The small molecule below binds the protein below.
Small molecule (SMILES): OC[C@H]1O[C@@H](O[C@H]2[C@H](O)[C@@H](O)[C@H](O[C@H]3[C@H](O)[C@@H](O)[C@H](O[C@H]4[C@H](O)[C@@H](O)[C@H](O[C@H]5[C@H](O)[C@@H](O)[C@H](O)O[C@@H]5CO)O[C@@H]4CO)O[C@@H]3CO)O[C@@H]2CO)[C@H](O)[C@@H](O)[C@@H]1O

Binding-site contacts:
Ligand atom O6 contacts residue ILE97 of chain 2.A at 3.8 Å.
Ligand atom O2 contacts residue GLN95 of chain 2.A at 3.4 Å (h-bond).
Ligand atom O2 contacts residue TRP22 of chain 2.A at 3.9 Å.
Ligand atom C6 contacts residue ASP79 of chain 2.A at 3.4 Å.
Ligand atom O2 contacts residue TRP127 of chain 2.A at 3.3 Å.
Ligand atom C3 contacts residue GLN95 of chain 2.A at 3.6 Å.
Ligand atom C5 contacts residue ILE97 of chain 2.A at 3.7 Å (hydrophobic).
Ligand atom C2 contacts residue TRP127 of chain 2.A at 3.7 Å (hydrophobic).
Ligand atom O3 contacts residue ASN99 of chain 2.A at 3.0 Å (h-bond).
Ligand atom O4 contacts residue GLN95 of chain 2.A at 2.8 Å (h-bond).
Ligand atom C4 contacts residue GLN95 of chain 2.A at 3.8 Å.
Ligand atom O3 contacts residue ILE97 of chain 2.A at 3.8 Å.
Ligand atom C1 contacts residue GLN95 of chain 2.A at 3.8 Å.
Ligand atom C2 contacts residue TRP22 of chain 2.A at 3.8 Å (hydrophobic).
Ligand atom O2 contacts residue GLN83 of chain 2.A at 2.7 Å (h-bond).
Ligand atom C5 contacts residue TRP127 of chain 2.A at 3.8 Å (hydrophobic).
Ligand atom O3 contacts residue TRP22 of chain 2.A at 3.6 Å.
Ligand atom O6 contacts residue ASP79 of chain 2.A at 2.6 Å (salt-bridge).
Ligand atom O6 contacts residue GLN23 of chain 2.A at 3.5 Å (h-bond).
Ligand atom O3 contacts residue GLN23 of chain 2.A at 3.1 Å (h-bond).
Ligand atom O5 contacts residue ILE97 of chain 2.A at 3.7 Å.
Ligand atom O2 contacts residue VAL81 of chain 2.A at 3.8 Å.
Ligand atom C4 contacts residue TRP22 of chain 2.A at 3.7 Å (hydrophobic).
Ligand atom O6 contacts residue GLU123 of chain 2.A at 2.7 Å (salt-bridge).
Ligand atom O3 contacts residue GLN83 of chain 2.A at 3.0 Å (h-bond).
Ligand atom O6 contacts residue GLN83 of chain 2.A at 3.6 Å (h-bond).
Ligand atom O5 contacts residue TRP22 of chain 2.A at 3.5 Å.
Ligand atom O2 contacts residue ASN99 of chain 2.A at 2.7 Å (h-bond).
Ligand atom O6 contacts residue TRP127 of chain 2.A at 3.4 Å.
Ligand atom C2 contacts residue ASN99 of chain 2.A at 3.5 Å.
Ligand atom C1 contacts residue TRP22 of chain 2.A at 3.7 Å (hydrophobic).
Ligand atom C2 contacts residue GLN95 of chain 2.A at 3.6 Å.
Ligand atom C6 contacts residue TRP22 of chain 2.A at 3.5 Å (hydrophobic).
Ligand atom O6 contacts residue TRP22 of chain 2.A at 2.8 Å (h-bond).
Ligand atom C2 contacts residue GLN83 of chain 2.A at 3.4 Å.
Ligand atom C6 contacts residue GLU123 of chain 2.A at 3.4 Å.
Ligand atom O4 contacts residue TRP127 of chain 2.A at 3.6 Å.
Ligand atom C4 contacts residue ILE97 of chain 2.A at 3.8 Å (hydrophobic).
Ligand atom C6 contacts residue VAL81 of chain 2.A at 3.8 Å (hydrophobic).
Ligand atom O3 contacts residue ALA125 of chain 2.A at 3.7 Å.

Sequence of chain 2.A:
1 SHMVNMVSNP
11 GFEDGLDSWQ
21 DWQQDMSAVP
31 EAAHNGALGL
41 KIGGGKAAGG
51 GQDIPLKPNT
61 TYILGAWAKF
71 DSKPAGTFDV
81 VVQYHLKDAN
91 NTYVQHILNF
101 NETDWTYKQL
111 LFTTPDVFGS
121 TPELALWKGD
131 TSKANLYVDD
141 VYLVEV